Sequence of chain 1.A:
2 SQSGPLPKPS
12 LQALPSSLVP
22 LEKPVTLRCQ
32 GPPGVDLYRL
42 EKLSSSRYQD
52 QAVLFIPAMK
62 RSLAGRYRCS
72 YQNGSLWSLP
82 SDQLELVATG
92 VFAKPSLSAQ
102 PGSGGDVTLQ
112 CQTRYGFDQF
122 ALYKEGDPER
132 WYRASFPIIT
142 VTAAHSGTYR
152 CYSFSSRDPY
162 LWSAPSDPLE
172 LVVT

The small molecule below binds the protein below.
Small molecule (SMILES): CC(=O)N[C@@H]1[C@@H](O)[C@H](O)[C@@H](CO)O[C@H]1O

Binding-site contacts:
Ligand atom C8 contacts residue PRO33 of chain 1.A at 4.3 Å (hydrophobic).
Ligand atom N2 contacts residue ASN74 of chain 1.A at 2.8 Å (h-bond).
Ligand atom O7 contacts residue ASN74 of chain 1.A at 3.0 Å (h-bond).
Ligand atom N2 contacts residue GLY35 of chain 1.A at 4.5 Å.
Ligand atom O5 contacts residue ASN74 of chain 1.A at 2.4 Å (h-bond).
Ligand atom C4 contacts residue ASN74 of chain 1.A at 4.2 Å.
Ligand atom O7 contacts residue LEU7 of chain 1.A at 3.8 Å.
Ligand atom C8 contacts residue VAL36 of chain 1.A at 4.1 Å (hydrophobic).
Ligand atom C8 contacts residue GLY35 of chain 1.A at 4.0 Å.
Ligand atom C1 contacts residue ASN74 of chain 1.A at 1.4 Å.
Ligand atom C8 contacts residue ASN74 of chain 1.A at 4.4 Å.
Ligand atom C8 contacts residue PRO34 of chain 1.A at 3.7 Å (hydrophobic).
Ligand atom O7 contacts residue TYR72 of chain 1.A at 4.4 Å.
Ligand atom C5 contacts residue ASN74 of chain 1.A at 3.6 Å.
Ligand atom C3 contacts residue ASN74 of chain 1.A at 3.7 Å.
Ligand atom C8 contacts residue TYR72 of chain 1.A at 4.4 Å (hydrophobic).
Ligand atom C2 contacts residue ASN74 of chain 1.A at 2.3 Å.
Ligand atom C7 contacts residue ASN74 of chain 1.A at 3.1 Å.